This small molecule binds to this protein.
Small molecule (SMILES): OC[C@H]1O[C@@](CO)(O[C@H]2O[C@H](CO)[C@@H](O)[C@H](O)[C@H]2O)[C@@H](O)[C@@H]1O

Sequence of chain 1.C:
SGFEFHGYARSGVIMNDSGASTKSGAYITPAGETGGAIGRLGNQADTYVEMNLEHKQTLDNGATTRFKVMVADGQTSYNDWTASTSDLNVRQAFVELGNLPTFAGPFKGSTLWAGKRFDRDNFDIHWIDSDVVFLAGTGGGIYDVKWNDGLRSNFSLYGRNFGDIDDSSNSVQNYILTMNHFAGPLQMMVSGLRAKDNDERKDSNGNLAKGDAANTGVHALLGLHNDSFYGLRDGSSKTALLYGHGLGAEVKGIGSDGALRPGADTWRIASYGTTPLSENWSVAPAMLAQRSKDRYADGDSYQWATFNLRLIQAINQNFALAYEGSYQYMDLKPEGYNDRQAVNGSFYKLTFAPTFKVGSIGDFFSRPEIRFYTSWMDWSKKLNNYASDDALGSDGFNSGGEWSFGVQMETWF

Binding-site contacts:
Ligand atom O5 contacts residue ARG91 of chain 1.C at 2.9 Å (salt-bridge).
Ligand atom O3 contacts residue ARG40 of chain 1.C at 2.6 Å (salt-bridge).
Ligand atom O4 contacts residue ASP131 of chain 1.C at 2.9 Å (salt-bridge).
Ligand atom C6 contacts residue GLU50 of chain 1.C at 3.7 Å.
Ligand atom C1 contacts residue GLU50 of chain 1.C at 3.8 Å.
Ligand atom O6 contacts residue FRU2 of chain 1.G at 3.1 Å (h-bond).
Ligand atom C5 contacts residue ARG91 of chain 1.C at 3.6 Å.
Ligand atom O4 contacts residue TYR8 of chain 1.C at 3.5 Å.
Ligand atom O4 contacts residue GLC1 of chain 1.G at 2.6 Å (h-bond).
Ligand atom C2 contacts residue ASP129 of chain 1.C at 3.7 Å.
Ligand atom O3 contacts residue TYR8 of chain 1.C at 3.4 Å (h-bond).
Ligand atom O6 contacts residue FRU2 of chain 1.G at 2.9 Å (h-bond).
Ligand atom C4 contacts residue TYR8 of chain 1.C at 3.6 Å (hydrophobic).
Ligand atom C6 contacts residue PHE118 of chain 1.C at 3.3 Å (hydrophobic).
Ligand atom O1 contacts residue ARG91 of chain 1.C at 3.1 Å (salt-bridge).
Ligand atom C1 contacts residue TYR48 of chain 1.C at 3.5 Å (hydrophobic).
Ligand atom C4 contacts residue ASP131 of chain 1.C at 3.7 Å.
Ligand atom C5 contacts residue PHE118 of chain 1.C at 3.8 Å (hydrophobic).
Ligand atom O4 contacts residue PHE134 of chain 1.C at 3.6 Å.
Ligand atom O5 contacts residue GLU50 of chain 1.C at 3.1 Å (salt-bridge).
Ligand atom C3 contacts residue ASP131 of chain 1.C at 3.4 Å.
Ligand atom C3 contacts residue ARG10 of chain 1.C at 3.2 Å.
Ligand atom C6 contacts residue GLC1 of chain 1.G at 3.4 Å.
Ligand atom C2 contacts residue ARG91 of chain 1.C at 3.6 Å.
Ligand atom O2 contacts residue ASP129 of chain 1.C at 3.1 Å (salt-bridge).
Ligand atom O3 contacts residue ARG10 of chain 1.C at 2.5 Å (salt-bridge).
Ligand atom O4 contacts residue ARG40 of chain 1.C at 3.2 Å (salt-bridge).
Ligand atom O5 contacts residue GLU50 of chain 1.C at 3.1 Å (salt-bridge).
Ligand atom O3 contacts residue ASP129 of chain 1.C at 2.8 Å (salt-bridge).
Ligand atom C2 contacts residue TYR48 of chain 1.C at 3.7 Å (hydrophobic).
Ligand atom C5 contacts residue GLU50 of chain 1.C at 3.7 Å.
Ligand atom O2 contacts residue ARG10 of chain 1.C at 2.6 Å (salt-bridge).
Ligand atom O6 contacts residue GLC1 of chain 1.G at 2.6 Å (h-bond).
Ligand atom O5 contacts residue TYR48 of chain 1.C at 3.6 Å.
Ligand atom O3 contacts residue ASP131 of chain 1.C at 2.7 Å (salt-bridge).
Ligand atom C4 contacts residue GLC1 of chain 1.G at 3.7 Å.
Ligand atom C2 contacts residue ARG10 of chain 1.C at 2.8 Å.
Ligand atom C3 contacts residue ASP129 of chain 1.C at 2.9 Å.
Ligand atom C1 contacts residue ARG91 of chain 1.C at 3.1 Å.
Ligand atom C6 contacts residue GLU50 of chain 1.C at 3.1 Å.